This small molecule binds to this protein.
Small molecule (SMILES): Nc1ncnc2c1ncn2[C@@H]1O[C@H](CNCC#Cc2nc3c(N)ncnc3n2[C@@H]2O[C@H](CO)[C@@H](O)[C@H]2O)[C@@H](O)[C@H]1O

Sequence of chain 4.A:
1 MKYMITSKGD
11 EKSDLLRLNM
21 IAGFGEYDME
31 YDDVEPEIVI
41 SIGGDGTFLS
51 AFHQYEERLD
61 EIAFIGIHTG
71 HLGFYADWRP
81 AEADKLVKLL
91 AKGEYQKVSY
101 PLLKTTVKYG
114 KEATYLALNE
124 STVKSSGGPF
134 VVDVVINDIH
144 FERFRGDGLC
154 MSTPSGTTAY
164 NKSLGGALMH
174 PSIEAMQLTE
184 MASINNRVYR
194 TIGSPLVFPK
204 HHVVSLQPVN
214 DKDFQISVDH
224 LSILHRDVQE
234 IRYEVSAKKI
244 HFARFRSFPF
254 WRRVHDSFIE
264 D

Sequence of chain 1.A:
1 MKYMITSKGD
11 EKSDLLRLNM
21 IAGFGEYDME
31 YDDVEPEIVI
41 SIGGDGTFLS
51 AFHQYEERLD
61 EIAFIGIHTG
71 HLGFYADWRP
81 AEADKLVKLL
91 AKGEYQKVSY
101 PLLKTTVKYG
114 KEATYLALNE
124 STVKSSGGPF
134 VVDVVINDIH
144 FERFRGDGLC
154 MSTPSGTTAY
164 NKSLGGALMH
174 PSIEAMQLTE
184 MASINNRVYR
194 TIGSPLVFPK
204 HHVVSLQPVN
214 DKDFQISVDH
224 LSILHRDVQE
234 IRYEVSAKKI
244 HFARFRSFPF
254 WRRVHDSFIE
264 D

Binding-site contacts:
Ligand atom NAX contacts residue SER158 of chain 1.A at 3.1 Å (h-bond).
Ligand atom C2 contacts residue ILE187 of chain 4.A at 3.5 Å (hydrophobic).
Ligand atom N1 contacts residue ALA185 of chain 4.A at 3.6 Å (h-bond).
Ligand atom NAT contacts residue PHE74 of chain 1.A at 3.5 Å.
Ligand atom NAW contacts residue ASN122 of chain 1.A at 2.9 Å (h-bond).
Ligand atom OBJ contacts residue ALA162 of chain 1.A at 3.2 Å.
Ligand atom CAO contacts residue ASP45 of chain 1.A at 3.7 Å.
Ligand atom O2' contacts residue ASP45 of chain 1.A at 3.2 Å (salt-bridge).
Ligand atom N1 contacts residue SER166 of chain 1.A at 3.3 Å (h-bond).
Ligand atom OBJ contacts residue GLU123 of chain 1.A at 2.6 Å (salt-bridge).
Ligand atom OBI contacts residue ASN122 of chain 1.A at 3.3 Å (h-bond).
Ligand atom CAS contacts residue THR161 of chain 1.A at 3.2 Å.
Ligand atom O2' contacts residue HIS71 of chain 1.A at 3.7 Å.
Ligand atom CAQ contacts residue ASP45 of chain 1.A at 3.7 Å.
Ligand atom N3 contacts residue TYR163 of chain 1.A at 3.4 Å.
Ligand atom OBJ contacts residue ASN122 of chain 1.A at 3.4 Å (h-bond).
Ligand atom OBJ contacts residue TYR163 of chain 1.A at 3.3 Å (h-bond).
Ligand atom CAV contacts residue ALA162 of chain 1.A at 3.5 Å (hydrophobic).
Ligand atom CAS contacts residue PHE74 of chain 1.A at 3.3 Å (hydrophobic).
Ligand atom CAL contacts residue GLY46 of chain 1.A at 3.6 Å.
Ligand atom C2 contacts residue TYR163 of chain 1.A at 3.7 Å (hydrophobic).
Ligand atom NAX contacts residue ASN122 of chain 1.A at 3.1 Å (h-bond).
Ligand atom CAH contacts residue GLU123 of chain 1.A at 3.4 Å.
Ligand atom CAN contacts residue ASP45 of chain 1.A at 3.6 Å.
Ligand atom CAO contacts residue ASN122 of chain 1.A at 3.7 Å.
Ligand atom CAG contacts residue GLU123 of chain 1.A at 3.4 Å.
Ligand atom C2 contacts residue SER166 of chain 1.A at 3.1 Å.
Ligand atom N6 contacts residue ALA185 of chain 4.A at 3.0 Å (h-bond).
Ligand atom N6 contacts residue ASP150 of chain 4.A at 3.0 Å (salt-bridge).
Ligand atom N1 contacts residue ILE187 of chain 4.A at 3.3 Å.
Ligand atom CAU contacts residue ALA162 of chain 1.A at 3.5 Å (hydrophobic).
Ligand atom N6 contacts residue TYR163 of chain 1.A at 3.6 Å.
Ligand atom NAX contacts residue TYR75 of chain 1.A at 3.5 Å (h-bond).
Ligand atom O3' contacts residue ASN189 of chain 4.A at 3.1 Å (h-bond).
Ligand atom NAT contacts residue THR161 of chain 1.A at 2.6 Å (h-bond).
Ligand atom NAP contacts residue ASP45 of chain 1.A at 3.6 Å.
Ligand atom OBI contacts residue GLU123 of chain 1.A at 2.7 Å (salt-bridge).
Ligand atom CAG contacts residue TYR163 of chain 1.A at 3.7 Å (hydrophobic).
Ligand atom CAU contacts residue THR161 of chain 1.A at 3.5 Å.
Ligand atom C6 contacts residue TYR163 of chain 1.A at 3.6 Å (hydrophobic).